Binding-site contacts:
Ligand atom C contacts residue MH21 of chain 1.H at 2.6 Å.
Ligand atom O contacts residue GLU407 of chain 1.A at 3.8 Å.
Ligand atom CA contacts residue ASP282 of chain 1.A at 4.2 Å.
Ligand atom N contacts residue MH21 of chain 1.H at 2.7 Å.
Ligand atom O contacts residue ASP282 of chain 1.A at 3.5 Å (salt-bridge).
Ligand atom CA contacts residue ASP271 of chain 1.A at 3.4 Å.
Ligand atom CA contacts residue HIS250 of chain 1.A at 4.0 Å.
Ligand atom C contacts residue PRO1 of chain 1.J at 1.4 Å (hydrophobic).
Ligand atom O contacts residue HIS365 of chain 1.A at 3.3 Å (h-bond).
Ligand atom CA contacts residue TYR236 of chain 1.A at 4.5 Å (hydrophobic).
Ligand atom C contacts residue HIS250 of chain 1.A at 3.9 Å.
Ligand atom N contacts residue ASP282 of chain 1.A at 3.3 Å (salt-bridge).
Ligand atom O contacts residue PRO1 of chain 1.J at 2.3 Å (h-bond).
Ligand atom C contacts residue ASP282 of chain 1.A at 4.1 Å.
Ligand atom N contacts residue PRO1 of chain 1.J at 3.7 Å.
Ligand atom O contacts residue MN1 of chain 1.C at 2.5 Å.
Ligand atom C contacts residue HIS365 of chain 1.A at 4.4 Å.
Ligand atom CA contacts residue MN1 of chain 1.C at 3.9 Å.
Ligand atom C contacts residue GLU407 of chain 1.A at 4.1 Å.
Ligand atom O contacts residue MH21 of chain 1.H at 2.9 Å (h-bond).
Ligand atom O contacts residue HIS372 of chain 1.A at 2.7 Å (h-bond).
Ligand atom CA contacts residue PRO1 of chain 1.J at 2.5 Å (hydrophobic).
Ligand atom C contacts residue HIS372 of chain 1.A at 3.6 Å.
Ligand atom CA contacts residue MH21 of chain 1.H at 2.9 Å.
Ligand atom C contacts residue ASP271 of chain 1.A at 4.2 Å.
Ligand atom C contacts residue MN1 of chain 1.C at 3.2 Å.
Ligand atom N contacts residue TYR236 of chain 1.A at 3.4 Å.
Ligand atom CA contacts residue ILE239 of chain 1.A at 4.0 Å (hydrophobic).
Ligand atom N contacts residue ASP271 of chain 1.A at 3.7 Å.
Ligand atom N contacts residue MN1 of chain 1.C at 3.8 Å.
Ligand atom N contacts residue VAL371 of chain 1.A at 4.5 Å.

Sequence of chain 1.A:
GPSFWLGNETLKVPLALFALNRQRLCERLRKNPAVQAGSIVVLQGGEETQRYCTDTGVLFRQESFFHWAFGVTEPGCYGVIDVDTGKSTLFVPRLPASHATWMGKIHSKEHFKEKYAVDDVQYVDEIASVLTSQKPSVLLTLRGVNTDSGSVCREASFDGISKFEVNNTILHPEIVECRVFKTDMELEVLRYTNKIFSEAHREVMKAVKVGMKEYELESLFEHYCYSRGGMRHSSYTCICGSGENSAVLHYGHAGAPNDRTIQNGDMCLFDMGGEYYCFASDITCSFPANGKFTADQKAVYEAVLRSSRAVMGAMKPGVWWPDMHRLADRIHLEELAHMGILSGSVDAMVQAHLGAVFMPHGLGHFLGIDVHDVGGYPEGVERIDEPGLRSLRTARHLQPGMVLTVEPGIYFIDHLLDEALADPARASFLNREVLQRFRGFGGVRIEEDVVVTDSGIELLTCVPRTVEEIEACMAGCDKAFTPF

This small molecule binds to this protein.
Small molecule (SMILES): NCC(=O)O